The protein below binds the small molecule below.
Small molecule (SMILES): COc1cc2c(cc1NS(=O)(=O)c1ccc(C#N)cc1)c(C)cc(=O)n2C

Sequence of chain 1.A:
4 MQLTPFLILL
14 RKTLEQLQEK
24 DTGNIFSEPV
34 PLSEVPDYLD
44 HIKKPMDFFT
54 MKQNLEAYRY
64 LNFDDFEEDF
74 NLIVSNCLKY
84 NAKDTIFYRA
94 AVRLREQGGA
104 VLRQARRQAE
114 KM

Binding-site contacts:
Ligand atom C14 contacts residue ASN84 of chain 1.A at 3.5 Å.
Ligand atom C17 contacts residue ILE28 of chain 1.A at 3.9 Å (hydrophobic).
Ligand atom C15 contacts residue VAL33 of chain 1.A at 3.5 Å (hydrophobic).
Ligand atom C1 contacts residue PRO34 of chain 1.A at 3.7 Å (hydrophobic).
Ligand atom O3 contacts residue CYS80 of chain 1.A at 3.5 Å (h-bond).
Ligand atom C6 contacts residue PHE90 of chain 1.A at 3.7 Å (hydrophobic).
Ligand atom C contacts residue PRO32 of chain 1.A at 3.9 Å (hydrophobic).
Ligand atom S contacts residue GLU37 of chain 1.A at 4.0 Å.
Ligand atom C11 contacts residue PHE90 of chain 1.A at 3.4 Å (hydrophobic).
Ligand atom C2 contacts residue PRO34 of chain 1.A at 3.6 Å (hydrophobic).
Ligand atom C3 contacts residue PHE90 of chain 1.A at 4.0 Å (hydrophobic).
Ligand atom C5 contacts residue PHE90 of chain 1.A at 3.8 Å (hydrophobic).
Ligand atom C contacts residue PRO34 of chain 1.A at 3.8 Å (hydrophobic).
Ligand atom N contacts residue PRO34 of chain 1.A at 3.5 Å.
Ligand atom O3 contacts residue ASN84 of chain 1.A at 2.8 Å (h-bond).
Ligand atom C17 contacts residue PHE90 of chain 1.A at 3.8 Å (hydrophobic).
Ligand atom C4 contacts residue PHE90 of chain 1.A at 4.0 Å (hydrophobic).
Ligand atom C16 contacts residue PHE90 of chain 1.A at 3.4 Å (hydrophobic).
Ligand atom C12 contacts residue PHE90 of chain 1.A at 3.6 Å (hydrophobic).
Ligand atom C16 contacts residue VAL33 of chain 1.A at 3.8 Å (hydrophobic).
Ligand atom C contacts residue GLU31 of chain 1.A at 3.9 Å.
Ligand atom C15 contacts residue PHE29 of chain 1.A at 3.9 Å (hydrophobic).
Ligand atom O1 contacts residue GLU37 of chain 1.A at 3.3 Å.
Ligand atom C10 contacts residue VAL38 of chain 1.A at 3.9 Å (hydrophobic).
Ligand atom N2 contacts residue VAL33 of chain 1.A at 3.5 Å.
Ligand atom N1 contacts residue ILE89 of chain 1.A at 4.0 Å.
Ligand atom O contacts residue PRO34 of chain 1.A at 3.6 Å.
Ligand atom C18 contacts residue PHE90 of chain 1.A at 3.6 Å (hydrophobic).
Ligand atom N2 contacts residue PHE90 of chain 1.A at 3.6 Å.
Ligand atom C10 contacts residue PHE90 of chain 1.A at 3.6 Å (hydrophobic).
Ligand atom C13 contacts residue PHE90 of chain 1.A at 3.8 Å (hydrophobic).
Ligand atom C7 contacts residue PHE90 of chain 1.A at 3.7 Å (hydrophobic).
Ligand atom C contacts residue ILE28 of chain 1.A at 3.7 Å (hydrophobic).
Ligand atom O2 contacts residue GLU37 of chain 1.A at 3.4 Å.
Ligand atom C18 contacts residue VAL38 of chain 1.A at 3.8 Å (hydrophobic).
Ligand atom C15 contacts residue ILE28 of chain 1.A at 3.8 Å (hydrophobic).
Ligand atom C14 contacts residue PHE90 of chain 1.A at 3.8 Å (hydrophobic).
Ligand atom C8 contacts residue PHE90 of chain 1.A at 3.9 Å (hydrophobic).
Ligand atom C17 contacts residue VAL33 of chain 1.A at 4.0 Å (hydrophobic).
Ligand atom C13 contacts residue ASN84 of chain 1.A at 3.4 Å.